Sequence of chain 2.A:
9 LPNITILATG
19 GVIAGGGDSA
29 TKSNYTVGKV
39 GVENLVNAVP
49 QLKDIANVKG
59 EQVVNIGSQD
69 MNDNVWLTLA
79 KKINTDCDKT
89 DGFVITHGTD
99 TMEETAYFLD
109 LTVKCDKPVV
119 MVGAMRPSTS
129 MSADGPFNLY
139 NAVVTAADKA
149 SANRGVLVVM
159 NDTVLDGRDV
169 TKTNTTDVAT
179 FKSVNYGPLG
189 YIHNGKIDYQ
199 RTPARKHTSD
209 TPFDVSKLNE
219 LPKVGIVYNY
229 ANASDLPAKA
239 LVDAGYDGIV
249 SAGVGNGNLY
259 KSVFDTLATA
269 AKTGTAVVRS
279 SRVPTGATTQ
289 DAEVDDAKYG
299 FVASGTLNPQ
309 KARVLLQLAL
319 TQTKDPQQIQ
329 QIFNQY

The protein below binds the small molecule below.
Small molecule (SMILES): NC(=O)C[C@H](N)C(=O)O

Sequence of chain 1.A:
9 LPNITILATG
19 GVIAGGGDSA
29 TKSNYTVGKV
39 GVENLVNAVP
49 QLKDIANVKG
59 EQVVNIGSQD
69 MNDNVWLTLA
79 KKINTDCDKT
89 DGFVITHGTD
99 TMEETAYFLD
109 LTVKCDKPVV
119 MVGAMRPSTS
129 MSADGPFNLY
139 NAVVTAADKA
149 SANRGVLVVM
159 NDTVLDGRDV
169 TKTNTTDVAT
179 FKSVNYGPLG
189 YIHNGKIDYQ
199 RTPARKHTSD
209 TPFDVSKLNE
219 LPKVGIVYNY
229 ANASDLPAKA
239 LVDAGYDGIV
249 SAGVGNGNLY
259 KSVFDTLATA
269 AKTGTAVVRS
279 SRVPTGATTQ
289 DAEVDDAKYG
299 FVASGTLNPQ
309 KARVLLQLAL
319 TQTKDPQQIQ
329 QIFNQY

Binding-site contacts:
Ligand atom N contacts residue GLU291 of chain 1.A at 2.6 Å (salt-bridge).
Ligand atom CA contacts residue VAL20 of chain 2.A at 3.9 Å (hydrophobic).
Ligand atom OD1 contacts residue VAL20 of chain 2.A at 3.1 Å (h-bond).
Ligand atom OD1 contacts residue THR97 of chain 2.A at 3.0 Å (h-bond).
Ligand atom CA contacts residue VAL35 of chain 2.A at 4.0 Å (hydrophobic).
Ligand atom C contacts residue GLN67 of chain 2.A at 3.5 Å.
Ligand atom C contacts residue SER66 of chain 2.A at 3.5 Å.
Ligand atom C contacts residue THR97 of chain 2.A at 3.8 Å.
Ligand atom O contacts residue GLN67 of chain 2.A at 3.6 Å.
Ligand atom CG contacts residue VAL20 of chain 2.A at 3.3 Å (hydrophobic).
Ligand atom CB contacts residue ASP98 of chain 2.A at 3.3 Å.
Ligand atom OXT contacts residue SER66 of chain 2.A at 2.7 Å (h-bond).
Ligand atom CG contacts residue THR97 of chain 2.A at 3.0 Å.
Ligand atom CA contacts residue ASP98 of chain 2.A at 3.6 Å.
Ligand atom C contacts residue ASP98 of chain 2.A at 3.8 Å.
Ligand atom ND2 contacts residue MET123 of chain 2.A at 4.0 Å.
Ligand atom OD1 contacts residue ALA122 of chain 2.A at 3.7 Å.
Ligand atom N contacts residue ASP98 of chain 2.A at 2.7 Å (salt-bridge).
Ligand atom OD1 contacts residue GLY19 of chain 2.A at 4.0 Å.
Ligand atom O contacts residue GLY65 of chain 2.A at 3.4 Å.
Ligand atom CA contacts residue GLN67 of chain 2.A at 3.8 Å.
Ligand atom ND2 contacts residue THR97 of chain 2.A at 3.0 Å (h-bond).
Ligand atom OXT contacts residue THR97 of chain 2.A at 3.1 Å (h-bond).
Ligand atom ND2 contacts residue ALA122 of chain 2.A at 2.9 Å (h-bond).
Ligand atom CB contacts residue VAL20 of chain 2.A at 3.8 Å (hydrophobic).
Ligand atom N contacts residue ASN256 of chain 1.A at 3.4 Å (h-bond).
Ligand atom N contacts residue GLN67 of chain 2.A at 2.9 Å (h-bond).
Ligand atom O contacts residue SER66 of chain 2.A at 2.8 Å (h-bond).
Ligand atom O contacts residue GLY19 of chain 2.A at 3.3 Å.
Ligand atom OXT contacts residue ASP98 of chain 2.A at 3.0 Å (salt-bridge).
Ligand atom ND2 contacts residue VAL20 of chain 2.A at 3.3 Å.
Ligand atom OXT contacts residue GLN67 of chain 2.A at 3.9 Å.
Ligand atom OD1 contacts residue GLY96 of chain 2.A at 3.4 Å.
Ligand atom CG contacts residue ALA122 of chain 2.A at 3.8 Å (hydrophobic).
Ligand atom OXT contacts residue GLY96 of chain 2.A at 3.2 Å.
Ligand atom C contacts residue GLY96 of chain 2.A at 3.4 Å.
Ligand atom CB contacts residue GLU291 of chain 1.A at 3.6 Å.
Ligand atom CB contacts residue THR97 of chain 2.A at 3.3 Å.
Ligand atom O contacts residue GLY96 of chain 2.A at 3.1 Å.
Ligand atom CA contacts residue GLU291 of chain 1.A at 3.3 Å.